Binding-site contacts:
Ligand atom C07 contacts residue TRP93 of chain 1.D at 3.6 Å (hydrophobic).
Ligand atom C06 contacts residue GLY291 of chain 1.D at 3.5 Å.
Ligand atom C04 contacts residue TRP93 of chain 1.D at 3.4 Å (hydrophobic).
Ligand atom N01 contacts residue TRP237 of chain 1.D at 3.2 Å.
Ligand atom C14 contacts residue HEM1 of chain 1.T at 3.2 Å.
Ligand atom C05 contacts residue GLY291 of chain 1.D at 4.0 Å.
Ligand atom C13 contacts residue THR295 of chain 1.D at 3.7 Å.
Ligand atom C05 contacts residue PHE107 of chain 1.D at 4.0 Å (hydrophobic).
Ligand atom C09 contacts residue TRP93 of chain 1.D at 3.6 Å (hydrophobic).
Ligand atom C12 contacts residue PHE464 of chain 1.D at 3.8 Å (hydrophobic).
Ligand atom C02 contacts residue ALA290 of chain 1.D at 3.9 Å (hydrophobic).
Ligand atom C02 contacts residue ARG97 of chain 1.D at 3.8 Å.
Ligand atom C10 contacts residue THR295 of chain 1.D at 3.9 Å.
Ligand atom C11 contacts residue PHE464 of chain 1.D at 3.7 Å (hydrophobic).
Ligand atom C09 contacts residue GLY291 of chain 1.D at 3.9 Å.
Ligand atom F08 contacts residue MET207 of chain 1.D at 4.0 Å.
Ligand atom F08 contacts residue PHE208 of chain 1.D at 3.0 Å.
Ligand atom C10 contacts residue GLY291 of chain 1.D at 4.0 Å.
Ligand atom N01 contacts residue GLU287 of chain 1.D at 3.7 Å.
Ligand atom F08 contacts residue GLY291 of chain 1.D at 3.8 Å.
Ligand atom C16 contacts residue GLY291 of chain 1.D at 3.6 Å.
Ligand atom C16 contacts residue HEM1 of chain 1.T at 3.1 Å.
Ligand atom C02 contacts residue GLU287 of chain 1.D at 3.8 Å.
Ligand atom N01 contacts residue ARG97 of chain 1.D at 2.8 Å (salt-bridge).
Ligand atom F08 contacts residue ALA290 of chain 1.D at 3.4 Å.
Ligand atom N17 contacts residue THR295 of chain 1.D at 3.6 Å.
Ligand atom C03 contacts residue TRP93 of chain 1.D at 3.4 Å (hydrophobic).
Ligand atom C07 contacts residue ALA290 of chain 1.D at 3.7 Å (hydrophobic).
Ligand atom C11 contacts residue PHE208 of chain 1.D at 4.0 Å (hydrophobic).
Ligand atom N01 contacts residue ALA290 of chain 1.D at 4.0 Å.
Ligand atom C04 contacts residue PHE107 of chain 1.D at 4.1 Å (hydrophobic).
Ligand atom C02 contacts residue TRP93 of chain 1.D at 3.8 Å (hydrophobic).
Ligand atom C06 contacts residue TRP93 of chain 1.D at 3.9 Å (hydrophobic).
Ligand atom C02 contacts residue TRP237 of chain 1.D at 3.5 Å (hydrophobic).
Ligand atom C09 contacts residue ALA290 of chain 1.D at 3.8 Å (hydrophobic).
Ligand atom C05 contacts residue TRP93 of chain 1.D at 3.8 Å (hydrophobic).
Ligand atom C07 contacts residue GLY291 of chain 1.D at 3.5 Å.
Ligand atom N15 contacts residue HEM1 of chain 1.T at 2.4 Å.
Ligand atom C12 contacts residue THR295 of chain 1.D at 4.0 Å.
Ligand atom C13 contacts residue PHE107 of chain 1.D at 4.0 Å (hydrophobic).

Sequence of chain 1.D:
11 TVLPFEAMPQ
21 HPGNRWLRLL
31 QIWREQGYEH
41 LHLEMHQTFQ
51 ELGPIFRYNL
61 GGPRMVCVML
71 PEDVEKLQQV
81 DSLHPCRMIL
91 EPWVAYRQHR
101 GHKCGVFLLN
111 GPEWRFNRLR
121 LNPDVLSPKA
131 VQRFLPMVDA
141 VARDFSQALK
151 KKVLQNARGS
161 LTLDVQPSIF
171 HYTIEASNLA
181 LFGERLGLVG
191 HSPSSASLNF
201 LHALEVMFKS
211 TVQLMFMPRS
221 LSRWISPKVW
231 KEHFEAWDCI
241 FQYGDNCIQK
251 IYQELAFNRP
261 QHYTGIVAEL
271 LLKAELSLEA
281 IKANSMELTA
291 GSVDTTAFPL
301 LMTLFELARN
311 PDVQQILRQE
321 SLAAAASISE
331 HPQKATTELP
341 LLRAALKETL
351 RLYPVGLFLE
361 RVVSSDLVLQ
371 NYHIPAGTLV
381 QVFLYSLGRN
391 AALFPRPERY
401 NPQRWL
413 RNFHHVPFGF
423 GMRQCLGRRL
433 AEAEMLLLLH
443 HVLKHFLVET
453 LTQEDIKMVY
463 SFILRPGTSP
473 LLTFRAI

The protein below binds the small molecule below.
Small molecule (SMILES): N#Cc1ccc([C@H]2CCc3cncn32)c(F)c1